A small-molecule ligand and the protein it binds are described below.
Small molecule (SMILES): OC[C@H]1O[C@H](O)[C@H](O)[C@@H](O)[C@@H]1O

Sequence of chain 2.A:
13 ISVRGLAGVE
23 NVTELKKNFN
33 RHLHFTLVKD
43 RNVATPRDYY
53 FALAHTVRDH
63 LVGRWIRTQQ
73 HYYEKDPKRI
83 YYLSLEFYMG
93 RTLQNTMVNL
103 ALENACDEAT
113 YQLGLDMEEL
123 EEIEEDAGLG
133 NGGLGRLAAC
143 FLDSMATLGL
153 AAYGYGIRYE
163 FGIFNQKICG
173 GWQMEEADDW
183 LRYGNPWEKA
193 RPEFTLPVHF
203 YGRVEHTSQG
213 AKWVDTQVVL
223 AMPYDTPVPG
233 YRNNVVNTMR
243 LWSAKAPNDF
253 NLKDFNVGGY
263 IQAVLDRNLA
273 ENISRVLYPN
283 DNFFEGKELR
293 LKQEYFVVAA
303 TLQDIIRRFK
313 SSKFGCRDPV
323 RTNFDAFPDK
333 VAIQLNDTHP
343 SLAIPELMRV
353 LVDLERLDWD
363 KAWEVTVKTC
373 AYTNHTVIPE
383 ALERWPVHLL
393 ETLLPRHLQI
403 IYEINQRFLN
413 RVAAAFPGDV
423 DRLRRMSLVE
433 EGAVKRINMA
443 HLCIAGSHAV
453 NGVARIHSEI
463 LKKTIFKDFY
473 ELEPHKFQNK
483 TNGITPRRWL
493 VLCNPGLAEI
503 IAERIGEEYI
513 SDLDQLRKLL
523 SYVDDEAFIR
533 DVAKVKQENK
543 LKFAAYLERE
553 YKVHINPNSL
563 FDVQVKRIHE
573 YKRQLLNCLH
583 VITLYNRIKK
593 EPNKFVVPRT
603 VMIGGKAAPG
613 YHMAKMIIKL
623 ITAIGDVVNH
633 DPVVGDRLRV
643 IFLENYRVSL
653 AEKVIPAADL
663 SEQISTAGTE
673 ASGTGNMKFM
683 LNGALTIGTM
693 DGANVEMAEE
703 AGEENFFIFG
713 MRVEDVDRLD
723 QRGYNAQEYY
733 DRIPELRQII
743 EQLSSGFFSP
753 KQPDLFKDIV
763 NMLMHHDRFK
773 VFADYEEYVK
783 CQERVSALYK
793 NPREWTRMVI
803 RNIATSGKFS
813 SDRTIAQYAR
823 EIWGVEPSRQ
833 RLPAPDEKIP

Binding-site contacts:
Ligand atom O6 contacts residue VAL455 of chain 2.A at 3.6 Å.
Ligand atom C3 contacts residue GLU672 of chain 2.A at 3.5 Å.
Ligand atom C1 contacts residue ASN284 of chain 2.A at 4.0 Å.
Ligand atom C4 contacts residue ASN484 of chain 2.A at 4.0 Å.
Ligand atom C6 contacts residue LEU136 of chain 2.A at 3.9 Å (hydrophobic).
Ligand atom C6 contacts residue HIS377 of chain 2.A at 3.5 Å.
Ligand atom C2 contacts residue ASN284 of chain 2.A at 4.0 Å.
Ligand atom O3 contacts residue SER674 of chain 2.A at 3.0 Å (h-bond).
Ligand atom O4 contacts residue SER674 of chain 2.A at 3.7 Å.
Ligand atom C5 contacts residue GLY135 of chain 2.A at 3.6 Å.
Ligand atom O5 contacts residue LEU136 of chain 2.A at 3.5 Å (h-bond).
Ligand atom O3 contacts residue GLY675 of chain 2.A at 3.0 Å (h-bond).
Ligand atom O4 contacts residue GLY675 of chain 2.A at 2.7 Å (h-bond).
Ligand atom C3 contacts residue GLY675 of chain 2.A at 3.8 Å.
Ligand atom C1 contacts residue HIS377 of chain 2.A at 4.2 Å.
Ligand atom O4 contacts residue ASN484 of chain 2.A at 3.4 Å (h-bond).
Ligand atom C4 contacts residue GLY675 of chain 2.A at 3.7 Å.
Ligand atom C6 contacts residue LEU139 of chain 2.A at 4.0 Å (hydrophobic).
Ligand atom O1 contacts residue GLY135 of chain 2.A at 3.4 Å.
Ligand atom C5 contacts residue HIS377 of chain 2.A at 4.2 Å.
Ligand atom C2 contacts residue HIS377 of chain 2.A at 3.5 Å.
Ligand atom C6 contacts residue ASN484 of chain 2.A at 3.5 Å.
Ligand atom O4 contacts residue THR676 of chain 2.A at 4.1 Å.
Ligand atom C5 contacts residue LEU136 of chain 2.A at 3.7 Å (hydrophobic).
Ligand atom C6 contacts residue GLY135 of chain 2.A at 3.6 Å.
Ligand atom O2 contacts residue ASN284 of chain 2.A at 3.0 Å (h-bond).
Ligand atom C2 contacts residue GLU672 of chain 2.A at 3.9 Å.
Ligand atom O5 contacts residue GLY135 of chain 2.A at 3.9 Å.
Ligand atom O1 contacts residue LEU136 of chain 2.A at 3.4 Å (h-bond).
Ligand atom O2 contacts residue TYR573 of chain 2.A at 3.2 Å (h-bond).
Ligand atom C1 contacts residue LEU136 of chain 2.A at 4.0 Å (hydrophobic).
Ligand atom O6 contacts residue HIS377 of chain 2.A at 2.9 Å (h-bond).
Ligand atom O2 contacts residue HIS377 of chain 2.A at 4.0 Å.
Ligand atom O5 contacts residue HIS377 of chain 2.A at 3.7 Å.
Ligand atom O1 contacts residue ASN284 of chain 2.A at 3.9 Å.
Ligand atom O3 contacts residue ALA673 of chain 2.A at 3.5 Å (h-bond).
Ligand atom O2 contacts residue GLU672 of chain 2.A at 3.1 Å (salt-bridge).
Ligand atom O6 contacts residue ASN484 of chain 2.A at 2.7 Å (h-bond).
Ligand atom O3 contacts residue GLU672 of chain 2.A at 2.8 Å (salt-bridge).
Ligand atom O6 contacts residue LEU139 of chain 2.A at 3.8 Å.